Binding-site contacts:
Ligand atom C5 contacts residue VAL208 of chain 1.D at 4.5 Å (hydrophobic).
Ligand atom O5 contacts residue ASN205 of chain 1.D at 2.3 Å (h-bond).
Ligand atom C7 contacts residue ASN205 of chain 1.D at 3.7 Å.
Ligand atom C1 contacts residue SER207 of chain 1.D at 4.4 Å.
Ligand atom O7 contacts residue ASN205 of chain 1.D at 3.7 Å.
Ligand atom C6 contacts residue VAL208 of chain 1.D at 4.1 Å (hydrophobic).
Ligand atom C3 contacts residue ASN205 of chain 1.D at 4.0 Å.
Ligand atom C1 contacts residue VAL208 of chain 1.D at 4.3 Å (hydrophobic).
Ligand atom C2 contacts residue ASN205 of chain 1.D at 2.7 Å.
Ligand atom O6 contacts residue VAL208 of chain 1.D at 4.0 Å.
Ligand atom N2 contacts residue ASN205 of chain 1.D at 3.2 Å (h-bond).
Ligand atom C1 contacts residue ASN205 of chain 1.D at 1.4 Å.
Ligand atom C6 contacts residue SER207 of chain 1.D at 3.6 Å.
Ligand atom C8 contacts residue SER207 of chain 1.D at 3.6 Å.
Ligand atom O5 contacts residue SER207 of chain 1.D at 4.0 Å.
Ligand atom C5 contacts residue ASN205 of chain 1.D at 3.6 Å.
Ligand atom C4 contacts residue ASN205 of chain 1.D at 4.3 Å.
Ligand atom C5 contacts residue SER207 of chain 1.D at 3.8 Å.
Ligand atom O7 contacts residue ARG202 of chain 1.D at 3.6 Å.
Ligand atom O5 contacts residue VAL208 of chain 1.D at 3.5 Å.

This small molecule binds to this protein.
Small molecule (SMILES): CC(=O)N[C@H]1[C@H](O[C@H]2[C@H](O)[C@@H](NC(C)=O)CO[C@@H]2CO)O[C@H](CO)[C@@H](O[C@@H]2O[C@H](CO)[C@@H](O)[C@H](O)[C@@H]2O)[C@@H]1O

Sequence of chain 1.D:
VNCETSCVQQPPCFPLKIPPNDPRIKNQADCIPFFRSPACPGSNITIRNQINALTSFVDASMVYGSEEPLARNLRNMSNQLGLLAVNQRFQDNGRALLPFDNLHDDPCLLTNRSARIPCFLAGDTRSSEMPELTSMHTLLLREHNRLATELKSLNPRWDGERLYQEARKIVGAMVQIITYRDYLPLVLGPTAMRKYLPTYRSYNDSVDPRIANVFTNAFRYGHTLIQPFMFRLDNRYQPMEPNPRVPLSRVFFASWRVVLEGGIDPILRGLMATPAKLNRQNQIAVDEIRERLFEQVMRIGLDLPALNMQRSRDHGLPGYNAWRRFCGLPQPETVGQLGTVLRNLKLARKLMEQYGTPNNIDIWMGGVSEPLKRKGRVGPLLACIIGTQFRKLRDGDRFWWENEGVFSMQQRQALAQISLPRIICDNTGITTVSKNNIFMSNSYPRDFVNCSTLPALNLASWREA